Sequence of chain 1.I:
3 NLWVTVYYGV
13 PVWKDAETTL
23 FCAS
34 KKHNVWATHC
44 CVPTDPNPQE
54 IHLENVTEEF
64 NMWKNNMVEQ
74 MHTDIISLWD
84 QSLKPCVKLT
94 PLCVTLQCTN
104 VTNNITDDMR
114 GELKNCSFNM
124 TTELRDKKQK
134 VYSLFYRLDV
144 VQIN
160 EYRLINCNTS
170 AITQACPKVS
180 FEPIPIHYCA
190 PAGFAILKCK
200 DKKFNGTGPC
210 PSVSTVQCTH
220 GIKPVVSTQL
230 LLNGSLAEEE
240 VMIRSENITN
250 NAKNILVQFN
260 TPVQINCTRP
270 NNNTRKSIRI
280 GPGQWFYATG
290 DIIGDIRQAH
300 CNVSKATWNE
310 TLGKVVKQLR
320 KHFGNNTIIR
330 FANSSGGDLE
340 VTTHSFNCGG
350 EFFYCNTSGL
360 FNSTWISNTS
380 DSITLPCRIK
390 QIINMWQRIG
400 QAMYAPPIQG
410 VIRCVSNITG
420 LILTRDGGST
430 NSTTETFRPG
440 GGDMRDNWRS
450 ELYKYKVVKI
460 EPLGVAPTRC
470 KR

Binding-site contacts:
Ligand atom O5 contacts residue PRO261 of chain 1.I at 3.8 Å.
Ligand atom O7 contacts residue ASN416 of chain 1.I at 3.4 Å (h-bond).
Ligand atom O7 contacts residue ASN232 of chain 1.I at 4.5 Å.
Ligand atom C8 contacts residue ASN416 of chain 1.I at 3.8 Å.
Ligand atom N2 contacts residue ASN416 of chain 1.I at 2.8 Å (h-bond).
Ligand atom C2 contacts residue ASN416 of chain 1.I at 2.5 Å.
Ligand atom C7 contacts residue ASN232 of chain 1.I at 4.3 Å.
Ligand atom C3 contacts residue ASN416 of chain 1.I at 3.8 Å.
Ligand atom O5 contacts residue ASN416 of chain 1.I at 2.4 Å (h-bond).
Ligand atom C5 contacts residue ASN416 of chain 1.I at 3.7 Å.
Ligand atom C8 contacts residue ASN232 of chain 1.I at 3.6 Å.
Ligand atom C1 contacts residue PRO261 of chain 1.I at 4.3 Å (hydrophobic).
Ligand atom C1 contacts residue GLN263 of chain 1.I at 4.3 Å.
Ligand atom C4 contacts residue ASN416 of chain 1.I at 4.2 Å.
Ligand atom C7 contacts residue ASN416 of chain 1.I at 3.2 Å.
Ligand atom C8 contacts residue NAG1 of chain 1.IA at 3.2 Å.
Ligand atom C1 contacts residue ASN416 of chain 1.I at 1.5 Å.

This small molecule binds to this protein.
Small molecule (SMILES): CC(=O)N[C@H]1[C@H](O[C@H]2[C@H](O)[C@@H](NC(C)=O)CO[C@@H]2CO)O[C@H](CO)[C@@H](O)[C@@H]1O